Sequence of chain 1.B:
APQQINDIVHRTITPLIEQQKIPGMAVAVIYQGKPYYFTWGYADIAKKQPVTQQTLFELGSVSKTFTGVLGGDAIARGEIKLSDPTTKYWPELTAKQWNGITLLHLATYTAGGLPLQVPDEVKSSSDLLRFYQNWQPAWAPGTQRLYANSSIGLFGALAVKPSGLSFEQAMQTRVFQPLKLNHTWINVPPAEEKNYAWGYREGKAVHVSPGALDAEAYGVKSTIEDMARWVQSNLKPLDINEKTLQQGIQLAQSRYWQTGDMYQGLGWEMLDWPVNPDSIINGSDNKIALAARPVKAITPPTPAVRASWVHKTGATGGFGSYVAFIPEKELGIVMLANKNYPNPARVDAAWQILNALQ

This small molecule binds to this protein.
Small molecule (SMILES): O=C(O)c1ccc(B(O)O)cc1NS(=O)(=O)c1cc(S(=O)(=O)c2ccccc2)cs1

Binding-site contacts:
Ligand atom C3 contacts residue TYR218 of chain 1.B at 4.0 Å (hydrophobic).
Ligand atom S2 contacts residue ASN340 of chain 1.B at 4.0 Å.
Ligand atom C14 contacts residue LEU290 of chain 1.B at 3.5 Å (hydrophobic).
Ligand atom O1 contacts residue GLY60 of chain 1.B at 4.0 Å.
Ligand atom C14 contacts residue ASN286 of chain 1.B at 4.0 Å.
Ligand atom C15 contacts residue ASN286 of chain 1.B at 3.8 Å.
Ligand atom C3 contacts residue ASN149 of chain 1.B at 3.3 Å.
Ligand atom C5 contacts residue ASN149 of chain 1.B at 3.9 Å.
Ligand atom C2 contacts residue ALA315 of chain 1.B at 3.9 Å (hydrophobic).
Ligand atom O01 contacts residue ASN149 of chain 1.B at 3.6 Å.
Ligand atom C2 contacts residue SER61 of chain 1.B at 3.1 Å.
Ligand atom O2 contacts residue SER61 of chain 1.B at 2.4 Å (h-bond).
Ligand atom C2 contacts residue ASN149 of chain 1.B at 4.0 Å.
Ligand atom S1 contacts residue TYR218 of chain 1.B at 3.7 Å.
Ligand atom O3 contacts residue TYR218 of chain 1.B at 3.2 Å.
Ligand atom O4 contacts residue TYR218 of chain 1.B at 3.2 Å.
Ligand atom C01 contacts residue ASN149 of chain 1.B at 3.4 Å.
Ligand atom O3 contacts residue ALA315 of chain 1.B at 3.7 Å.
Ligand atom O2 contacts residue TYR147 of chain 1.B at 2.7 Å (h-bond).
Ligand atom C1 contacts residue SER61 of chain 1.B at 2.5 Å.
Ligand atom O5 contacts residue ALA315 of chain 1.B at 3.8 Å.
Ligand atom O3 contacts residue THR316 of chain 1.B at 3.5 Å.
Ligand atom O1 contacts residue SER61 of chain 1.B at 2.4 Å (h-bond).
Ligand atom O5 contacts residue THR316 of chain 1.B at 3.2 Å (h-bond).
Ligand atom C5 contacts residue LEU116 of chain 1.B at 4.0 Å (hydrophobic).
Ligand atom B contacts residue SER61 of chain 1.B at 1.5 Å.
Ligand atom N1 contacts residue ASN149 of chain 1.B at 3.5 Å (h-bond).
Ligand atom O1 contacts residue GLY314 of chain 1.B at 3.6 Å.
Ligand atom C2 contacts residue TYR218 of chain 1.B at 4.0 Å (hydrophobic).
Ligand atom C6 contacts residue SER61 of chain 1.B at 3.6 Å.
Ligand atom C9 contacts residue THR316 of chain 1.B at 3.9 Å.
Ligand atom O5 contacts residue ASN340 of chain 1.B at 3.0 Å (h-bond).
Ligand atom C4 contacts residue ASN149 of chain 1.B at 3.2 Å.
Ligand atom O1 contacts residue ALA315 of chain 1.B at 2.8 Å (h-bond).
Ligand atom C13 contacts residue LEU290 of chain 1.B at 4.0 Å (hydrophobic).
Ligand atom B contacts residue TYR147 of chain 1.B at 3.4 Å.
Ligand atom N1 contacts residue TYR218 of chain 1.B at 3.1 Å.
Ligand atom O02 contacts residue GLN117 of chain 1.B at 2.8 Å (h-bond).
Ligand atom C9 contacts residue ALA315 of chain 1.B at 3.7 Å (hydrophobic).
Ligand atom C01 contacts residue GLN117 of chain 1.B at 3.9 Å.